Sequence of chain 12.C:
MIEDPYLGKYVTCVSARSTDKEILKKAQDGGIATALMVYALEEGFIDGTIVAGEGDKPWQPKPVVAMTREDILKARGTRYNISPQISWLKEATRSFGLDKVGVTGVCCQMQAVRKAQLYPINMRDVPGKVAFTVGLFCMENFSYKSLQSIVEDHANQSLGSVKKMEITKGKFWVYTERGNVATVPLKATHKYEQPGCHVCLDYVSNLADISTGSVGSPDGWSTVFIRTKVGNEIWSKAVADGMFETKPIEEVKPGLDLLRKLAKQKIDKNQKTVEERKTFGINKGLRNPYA

Sequence of chain 12.A:
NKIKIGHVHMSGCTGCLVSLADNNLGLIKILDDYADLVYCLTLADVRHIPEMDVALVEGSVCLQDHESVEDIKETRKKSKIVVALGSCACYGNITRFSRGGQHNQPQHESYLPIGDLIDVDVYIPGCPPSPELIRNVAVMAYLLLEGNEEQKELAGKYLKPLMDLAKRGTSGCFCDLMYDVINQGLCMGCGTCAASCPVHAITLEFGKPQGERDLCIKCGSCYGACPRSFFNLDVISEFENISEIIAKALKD

Binding-site contacts:
Ligand atom C4 contacts residue PRO127 of chain 12.C at 3.4 Å (hydrophobic).
Ligand atom C1 contacts residue SER244 of chain 12.A at 4.0 Å.
Ligand atom C4 contacts residue ARG136 of chain 12.A at 2.9 Å.
Ligand atom C3 contacts residue GLN117 of chain 12.C at 3.4 Å.
Ligand atom C1 contacts residue ARG136 of chain 12.A at 3.9 Å.
Ligand atom C4 contacts residue GLN117 of chain 12.C at 4.1 Å.
Ligand atom O6 contacts residue GLN117 of chain 12.C at 3.4 Å (h-bond).
Ligand atom O6 contacts residue ASN137 of chain 12.A at 3.5 Å (h-bond).
Ligand atom O6 contacts residue ILE247 of chain 12.A at 4.1 Å.
Ligand atom C3 contacts residue SER244 of chain 12.A at 4.2 Å.
Ligand atom O6 contacts residue ARG136 of chain 12.A at 3.2 Å (salt-bridge).
Ligand atom C2 contacts residue ARG136 of chain 12.A at 4.4 Å.
Ligand atom O5 contacts residue SER244 of chain 12.A at 3.5 Å (h-bond).
Ligand atom C3 contacts residue PRO127 of chain 12.C at 3.9 Å (hydrophobic).
Ligand atom C2 contacts residue SER244 of chain 12.A at 3.3 Å.
Ligand atom O5 contacts residue PRO127 of chain 12.C at 4.3 Å.
Ligand atom C1 contacts residue ILE247 of chain 12.A at 4.4 Å (hydrophobic).
Ligand atom C3 contacts residue ARG136 of chain 12.A at 3.6 Å.

This protein binds this small molecule.
Small molecule (SMILES): C[C@@H](O)[C@@H](C)O